Sequence of chain 1.A:
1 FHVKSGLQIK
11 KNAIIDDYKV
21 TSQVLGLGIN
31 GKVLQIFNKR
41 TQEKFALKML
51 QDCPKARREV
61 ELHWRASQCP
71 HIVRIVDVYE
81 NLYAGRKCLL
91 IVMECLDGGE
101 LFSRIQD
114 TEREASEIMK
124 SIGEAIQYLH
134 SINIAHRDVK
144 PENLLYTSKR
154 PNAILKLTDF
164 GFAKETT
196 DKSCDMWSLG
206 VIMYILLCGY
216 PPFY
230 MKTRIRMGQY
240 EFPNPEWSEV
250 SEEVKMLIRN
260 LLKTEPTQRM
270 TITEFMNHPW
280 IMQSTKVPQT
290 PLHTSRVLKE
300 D

The protein below binds the small molecule below.
Small molecule (SMILES): O=C1NCCc2[nH]c(-c3ccnc(-c4cnc5ccccc5c4)c3)cc21

Binding-site contacts:
Ligand atom C23 contacts residue ASP97 of chain 1.A at 3.8 Å.
Ligand atom C22 contacts residue ASP97 of chain 1.A at 3.5 Å.
Ligand atom N16 contacts residue LEU96 of chain 1.A at 3.0 Å (h-bond).
Ligand atom C25 contacts residue LEU25 of chain 1.A at 4.0 Å (hydrophobic).
Ligand atom C17 contacts residue LEU96 of chain 1.A at 3.0 Å (hydrophobic).
Ligand atom C6 contacts residue LYS48 of chain 1.A at 3.6 Å.
Ligand atom N7 contacts residue MLI1 of chain 1.C at 2.5 Å (h-bond).
Ligand atom N16 contacts residue ASP97 of chain 1.A at 3.7 Å.
Ligand atom C11 contacts residue MET93 of chain 1.A at 3.5 Å (hydrophobic).
Ligand atom N7 contacts residue ASP162 of chain 1.A at 3.3 Å.
Ligand atom C8 contacts residue MLI1 of chain 1.C at 3.1 Å.
Ligand atom N7 contacts residue LYS48 of chain 1.A at 3.8 Å.
Ligand atom O26 contacts residue MLI1 of chain 1.C at 3.8 Å.
Ligand atom C20 contacts residue LEU96 of chain 1.A at 3.8 Å (hydrophobic).
Ligand atom C6 contacts residue ASP162 of chain 1.A at 3.7 Å.
Ligand atom O26 contacts residue ASP162 of chain 1.A at 3.3 Å.
Ligand atom C19 contacts residue LEU148 of chain 1.A at 3.7 Å (hydrophobic).
Ligand atom C21 contacts residue LEU96 of chain 1.A at 3.4 Å (hydrophobic).
Ligand atom C9 contacts residue LEU27 of chain 1.A at 3.5 Å (hydrophobic).
Ligand atom C11 contacts residue ALA46 of chain 1.A at 3.9 Å (hydrophobic).
Ligand atom C12 contacts residue LEU148 of chain 1.A at 3.9 Å (hydrophobic).
Ligand atom C4 contacts residue VAL33 of chain 1.A at 3.9 Å (hydrophobic).
Ligand atom C19 contacts residue LEU96 of chain 1.A at 3.8 Å (hydrophobic).
Ligand atom C18 contacts residue LEU148 of chain 1.A at 3.9 Å (hydrophobic).
Ligand atom C13 contacts residue LEU148 of chain 1.A at 3.4 Å (hydrophobic).
Ligand atom C5 contacts residue VAL33 of chain 1.A at 3.9 Å (hydrophobic).
Ligand atom C18 contacts residue LEU96 of chain 1.A at 3.5 Å (hydrophobic).
Ligand atom C10 contacts residue ALA46 of chain 1.A at 3.5 Å (hydrophobic).
Ligand atom C14 contacts residue LEU148 of chain 1.A at 3.5 Å (hydrophobic).
Ligand atom N15 contacts residue ALA46 of chain 1.A at 3.9 Å.
Ligand atom O26 contacts residue LYS48 of chain 1.A at 2.8 Å (salt-bridge).
Ligand atom C19 contacts residue LEU25 of chain 1.A at 3.5 Å (hydrophobic).
Ligand atom C10 contacts residue LEU96 of chain 1.A at 3.9 Å (hydrophobic).
Ligand atom C8 contacts residue LEU27 of chain 1.A at 3.3 Å (hydrophobic).
Ligand atom N15 contacts residue LEU96 of chain 1.A at 3.2 Å (h-bond).
Ligand atom C17 contacts residue CYS95 of chain 1.A at 3.7 Å (hydrophobic).
Ligand atom N16 contacts residue CYS95 of chain 1.A at 3.9 Å.
Ligand atom C10 contacts residue GLU94 of chain 1.A at 3.5 Å.
Ligand atom C18 contacts residue LEU25 of chain 1.A at 3.8 Å (hydrophobic).
Ligand atom C6 contacts residue MLI1 of chain 1.C at 3.6 Å.